Binding-site contacts:
Ligand atom C5 contacts residue LEU53 of chain 4.A at 3.8 Å (hydrophobic).
Ligand atom C6 contacts residue LEU53 of chain 4.A at 3.3 Å (hydrophobic).
Ligand atom PAS contacts residue SER100 of chain 4.A at 3.5 Å.
Ligand atom O4 contacts residue GLY55 of chain 4.A at 3.3 Å (h-bond).
Ligand atom C8 contacts residue THR85 of chain 2.A at 4.0 Å.
Ligand atom N2 contacts residue THR191 of chain 3.A at 4.0 Å.
Ligand atom PAS contacts residue TYR101 of chain 4.A at 3.5 Å.
Ligand atom C7 contacts residue THR191 of chain 3.A at 3.5 Å.
Ligand atom C5 contacts residue GLY54 of chain 4.A at 4.2 Å.
Ligand atom C6 contacts residue LYS105 of chain 4.A at 4.1 Å.
Ligand atom OAG contacts residue SER102 of chain 4.A at 2.7 Å (h-bond).
Ligand atom C8 contacts residue SER187 of chain 3.A at 3.6 Å.
Ligand atom OAH contacts residue TYR101 of chain 4.A at 3.9 Å.
Ligand atom OAH contacts residue LYS105 of chain 4.A at 3.2 Å.
Ligand atom OAC contacts residue SER100 of chain 4.A at 3.6 Å.
Ligand atom O1 contacts residue HIS81 of chain 2.A at 2.7 Å (h-bond).
Ligand atom OAG contacts residue SER100 of chain 4.A at 3.6 Å.
Ligand atom O6 contacts residue LYS105 of chain 4.A at 3.4 Å.
Ligand atom PAS contacts residue SER56 of chain 4.A at 4.0 Å.
Ligand atom O4 contacts residue GLY54 of chain 4.A at 3.9 Å.
Ligand atom O7 contacts residue THR191 of chain 3.A at 3.5 Å (h-bond).
Ligand atom C2 contacts residue LYS105 of chain 4.A at 4.1 Å.
Ligand atom OAC contacts residue TYR101 of chain 4.A at 2.8 Å (h-bond).
Ligand atom O1 contacts residue THR191 of chain 3.A at 3.5 Å.
Ligand atom OAH contacts residue SER100 of chain 4.A at 2.6 Å (h-bond).
Ligand atom OAG contacts residue LYS105 of chain 4.A at 3.8 Å.
Ligand atom O5 contacts residue LYS105 of chain 4.A at 3.2 Å (salt-bridge).
Ligand atom PAS contacts residue LYS105 of chain 4.A at 4.0 Å.
Ligand atom C1 contacts residue LYS105 of chain 4.A at 3.6 Å.
Ligand atom PAS contacts residue SER102 of chain 4.A at 3.9 Å.
Ligand atom OAC contacts residue SER102 of chain 4.A at 4.2 Å.
Ligand atom C8 contacts residue SER188 of chain 3.A at 3.9 Å.
Ligand atom C8 contacts residue THR191 of chain 3.A at 3.5 Å.
Ligand atom C1 contacts residue HIS81 of chain 2.A at 3.4 Å.
Ligand atom O1 contacts residue LYS105 of chain 4.A at 2.9 Å (salt-bridge).
Ligand atom OAG contacts residue TYR101 of chain 4.A at 3.4 Å (h-bond).
Ligand atom O4 contacts residue LEU53 of chain 4.A at 4.0 Å.
Ligand atom OAC contacts residue SER56 of chain 4.A at 2.6 Å (h-bond).
Ligand atom OAH contacts residue SER102 of chain 4.A at 4.0 Å.
Ligand atom O5 contacts residue HIS81 of chain 2.A at 3.9 Å.

Sequence of chain 3.A:
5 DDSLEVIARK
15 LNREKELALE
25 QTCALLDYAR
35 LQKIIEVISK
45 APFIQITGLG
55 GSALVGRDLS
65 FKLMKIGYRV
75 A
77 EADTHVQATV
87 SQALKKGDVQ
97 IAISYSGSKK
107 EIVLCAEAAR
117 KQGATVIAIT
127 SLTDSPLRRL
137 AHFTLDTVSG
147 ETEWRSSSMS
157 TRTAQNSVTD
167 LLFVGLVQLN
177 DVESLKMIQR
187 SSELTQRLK

The protein below binds the small molecule below.
Small molecule (SMILES): CC(=O)N[C@@H]1[C@@H](O)[C@H](O)[C@@H](COP(=O)(O)O)O[C@H]1O

Sequence of chain 2.A:
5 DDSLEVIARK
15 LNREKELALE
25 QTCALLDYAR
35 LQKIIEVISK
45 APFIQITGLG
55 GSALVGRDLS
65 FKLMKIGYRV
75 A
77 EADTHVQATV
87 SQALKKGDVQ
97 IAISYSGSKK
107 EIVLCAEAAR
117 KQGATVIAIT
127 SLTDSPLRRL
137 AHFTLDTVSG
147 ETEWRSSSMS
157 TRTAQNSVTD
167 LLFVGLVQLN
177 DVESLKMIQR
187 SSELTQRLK

Sequence of chain 4.A:
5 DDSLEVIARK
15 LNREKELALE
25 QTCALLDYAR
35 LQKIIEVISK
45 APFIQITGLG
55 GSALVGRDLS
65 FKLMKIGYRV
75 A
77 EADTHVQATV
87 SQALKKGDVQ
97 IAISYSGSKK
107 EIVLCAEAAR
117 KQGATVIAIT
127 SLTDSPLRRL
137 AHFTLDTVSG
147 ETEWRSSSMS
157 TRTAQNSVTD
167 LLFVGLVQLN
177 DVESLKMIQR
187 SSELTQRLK